The protein below binds the small molecule below.
Small molecule (SMILES): CC(=O)Nc1nnc(S(N)(=O)=O)s1

Binding-site contacts:
Ligand atom N2 contacts residue GLN107 of chain 1.A at 3.6 Å (h-bond).
Ligand atom S2 contacts residue LEU193 of chain 1.A at 3.8 Å.
Ligand atom N3 contacts residue GLN107 of chain 1.A at 3.9 Å.
Ligand atom N1 contacts residue HIS128 of chain 1.A at 3.7 Å.
Ligand atom O1 contacts residue HIS128 of chain 1.A at 3.2 Å (h-bond).
Ligand atom O2 contacts residue TRP204 of chain 1.A at 3.9 Å.
Ligand atom O3 contacts residue GLN107 of chain 1.A at 4.4 Å.
Ligand atom C1 contacts residue THR195 of chain 1.A at 4.4 Å.
Ligand atom O1 contacts residue ZN1 of chain 1.F at 2.7 Å.
Ligand atom N2 contacts residue HIS109 of chain 1.A at 4.2 Å.
Ligand atom O1 contacts residue VAL140 of chain 1.A at 4.0 Å.
Ligand atom S1 contacts residue THR194 of chain 1.A at 3.7 Å.
Ligand atom N3 contacts residue HIS109 of chain 1.A at 3.4 Å.
Ligand atom N1 contacts residue HIS109 of chain 1.A at 3.6 Å (h-bond).
Ligand atom O1 contacts residue VAL130 of chain 1.A at 4.2 Å.
Ligand atom N1 contacts residue ZN1 of chain 1.F at 2.1 Å.
Ligand atom C1 contacts residue HIS109 of chain 1.A at 3.6 Å.
Ligand atom N1 contacts residue THR195 of chain 1.A at 4.0 Å.
Ligand atom N4 contacts residue THR195 of chain 1.A at 4.4 Å.
Ligand atom C1 contacts residue ZN1 of chain 1.F at 3.9 Å.
Ligand atom O2 contacts residue LEU193 of chain 1.A at 3.4 Å.
Ligand atom N1 contacts residue GLU115 of chain 1.A at 3.7 Å.
Ligand atom N3 contacts residue LEU193 of chain 1.A at 4.4 Å.
Ligand atom S1 contacts residue ZN1 of chain 1.F at 2.6 Å.
Ligand atom C1 contacts residue LEU193 of chain 1.A at 4.2 Å (hydrophobic).
Ligand atom C2 contacts residue LEU193 of chain 1.A at 4.0 Å (hydrophobic).
Ligand atom S1 contacts residue HIS109 of chain 1.A at 3.7 Å.
Ligand atom O2 contacts residue THR194 of chain 1.A at 3.0 Å (h-bond).
Ligand atom N1 contacts residue HIS111 of chain 1.A at 3.2 Å (h-bond).
Ligand atom O2 contacts residue ZN1 of chain 1.F at 3.8 Å.
Ligand atom N1 contacts residue THR194 of chain 1.A at 2.5 Å (h-bond).
Ligand atom N3 contacts residue VAL130 of chain 1.A at 3.7 Å.
Ligand atom C2 contacts residue THR195 of chain 1.A at 4.1 Å.
Ligand atom N4 contacts residue LEU193 of chain 1.A at 3.9 Å.
Ligand atom S2 contacts residue THR195 of chain 1.A at 3.0 Å (h-bond).
Ligand atom N2 contacts residue VAL130 of chain 1.A at 4.1 Å.
Ligand atom S1 contacts residue HIS128 of chain 1.A at 3.9 Å.
Ligand atom O1 contacts residue TRP204 of chain 1.A at 3.9 Å.
Ligand atom O2 contacts residue SER192 of chain 1.A at 4.4 Å.
Ligand atom O1 contacts residue HIS109 of chain 1.A at 3.7 Å.

Sequence of chain 1.A:
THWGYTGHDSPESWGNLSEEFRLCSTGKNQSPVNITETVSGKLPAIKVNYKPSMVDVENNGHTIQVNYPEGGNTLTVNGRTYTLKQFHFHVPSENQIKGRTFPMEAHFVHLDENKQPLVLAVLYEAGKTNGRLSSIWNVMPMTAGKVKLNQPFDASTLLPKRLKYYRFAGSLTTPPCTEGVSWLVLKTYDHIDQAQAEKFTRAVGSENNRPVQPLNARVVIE